Binding-site contacts:
Ligand atom O2 contacts residue ASN103 of chain 2.A at 3.6 Å.
Ligand atom O4 contacts residue VAL104 of chain 2.A at 4.1 Å.
Ligand atom C2 contacts residue ASN103 of chain 2.A at 3.5 Å.
Ligand atom O5 contacts residue ASN37 of chain 2.A at 3.5 Å (h-bond).
Ligand atom O3 contacts residue ASN49 of chain 2.A at 3.8 Å.
Ligand atom C3 contacts residue TRP40 of chain 2.A at 4.1 Å (hydrophobic).
Ligand atom O3 contacts residue ASN37 of chain 2.A at 3.4 Å (h-bond).
Ligand atom O2 contacts residue ASN37 of chain 2.A at 2.8 Å (h-bond).
Ligand atom C3 contacts residue TRP38 of chain 2.A at 3.8 Å (hydrophobic).
Ligand atom O2 contacts residue VAL104 of chain 2.A at 2.9 Å (h-bond).
Ligand atom O2 contacts residue TYR51 of chain 2.A at 4.2 Å.
Ligand atom C2 contacts residue TRP38 of chain 2.A at 3.5 Å (hydrophobic).
Ligand atom C5 contacts residue TRP38 of chain 2.A at 3.7 Å (hydrophobic).
Ligand atom C5 contacts residue ASN37 of chain 2.A at 3.4 Å.
Ligand atom O5 contacts residue TRP38 of chain 2.A at 3.5 Å (h-bond).
Ligand atom O3 contacts residue THR201 of chain 2.A at 4.3 Å.
Ligand atom O3 contacts residue VAL104 of chain 2.A at 3.9 Å.
Ligand atom C4 contacts residue ASN103 of chain 2.A at 4.3 Å.
Ligand atom C3 contacts residue ARG39 of chain 2.A at 3.8 Å.
Ligand atom C4 contacts residue TRP38 of chain 2.A at 3.9 Å (hydrophobic).
Ligand atom O5 contacts residue TYR82 of chain 2.A at 4.2 Å.
Ligand atom C3 contacts residue ASN103 of chain 2.A at 3.6 Å.
Ligand atom O4 contacts residue TRP38 of chain 2.A at 3.3 Å.
Ligand atom O4 contacts residue TRP40 of chain 2.A at 3.3 Å.
Ligand atom O3 contacts residue ASN103 of chain 2.A at 2.7 Å (h-bond).
Ligand atom C5 contacts residue LYS181 of chain 2.A at 4.3 Å.
Ligand atom C1 contacts residue ASP179 of chain 2.A at 3.9 Å.
Ligand atom C4 contacts residue THR201 of chain 2.A at 4.0 Å.
Ligand atom C1 contacts residue TRP38 of chain 2.A at 3.4 Å (hydrophobic).
Ligand atom C3 contacts residue ASN37 of chain 2.A at 4.2 Å.
Ligand atom O2 contacts residue ASP179 of chain 2.A at 2.5 Å (salt-bridge).
Ligand atom O1 contacts residue ASP179 of chain 2.A at 3.1 Å (salt-bridge).
Ligand atom O3 contacts residue LYS102 of chain 2.A at 3.8 Å.
Ligand atom C2 contacts residue ASP179 of chain 2.A at 3.4 Å.
Ligand atom O2 contacts residue LYS181 of chain 2.A at 3.7 Å.
Ligand atom C2 contacts residue ASN37 of chain 2.A at 3.9 Å.
Ligand atom C5 contacts residue TYR82 of chain 2.A at 3.8 Å (hydrophobic).
Ligand atom O2 contacts residue TRP38 of chain 2.A at 3.9 Å.
Ligand atom O3 contacts residue TYR51 of chain 2.A at 4.1 Å.
Ligand atom C2 contacts residue VAL104 of chain 2.A at 3.8 Å (hydrophobic).

Sequence of chain 2.A:
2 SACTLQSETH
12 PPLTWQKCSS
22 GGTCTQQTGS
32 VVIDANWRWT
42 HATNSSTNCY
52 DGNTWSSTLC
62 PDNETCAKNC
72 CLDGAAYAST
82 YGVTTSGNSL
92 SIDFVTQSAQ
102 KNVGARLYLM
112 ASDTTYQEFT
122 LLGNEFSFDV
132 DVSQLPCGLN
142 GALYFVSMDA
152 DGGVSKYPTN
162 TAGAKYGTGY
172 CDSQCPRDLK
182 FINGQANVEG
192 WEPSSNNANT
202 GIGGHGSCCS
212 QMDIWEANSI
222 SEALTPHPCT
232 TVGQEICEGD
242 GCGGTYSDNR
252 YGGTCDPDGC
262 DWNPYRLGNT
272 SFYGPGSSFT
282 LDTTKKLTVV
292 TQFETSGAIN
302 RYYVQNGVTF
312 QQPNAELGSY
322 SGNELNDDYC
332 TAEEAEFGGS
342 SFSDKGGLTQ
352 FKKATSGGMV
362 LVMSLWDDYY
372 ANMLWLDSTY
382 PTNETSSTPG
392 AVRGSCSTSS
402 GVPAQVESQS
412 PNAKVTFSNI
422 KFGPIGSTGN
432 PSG

The protein below binds the small molecule below.
Small molecule (SMILES): O[C@@H]1[C@@H](O)[C@H](O[C@@H]2CO[C@@H](O[C@@H]3CO[C@@H](O)[C@H](O)[C@H]3O)[C@H](O)[C@H]2O)OC[C@H]1O